Sequence of chain 1.A:
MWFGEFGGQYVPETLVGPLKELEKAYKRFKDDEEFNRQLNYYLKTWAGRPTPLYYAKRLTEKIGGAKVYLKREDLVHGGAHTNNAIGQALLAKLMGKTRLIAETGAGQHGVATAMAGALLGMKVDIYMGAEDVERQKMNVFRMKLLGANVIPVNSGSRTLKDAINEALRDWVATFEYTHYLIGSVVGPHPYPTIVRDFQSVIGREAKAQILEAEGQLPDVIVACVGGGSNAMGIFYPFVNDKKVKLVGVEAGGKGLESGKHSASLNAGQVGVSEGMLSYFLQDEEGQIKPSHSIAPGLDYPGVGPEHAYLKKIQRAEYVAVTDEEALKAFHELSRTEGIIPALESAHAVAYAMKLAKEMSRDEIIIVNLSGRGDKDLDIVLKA

This small molecule binds to this protein.
Small molecule (SMILES): N[C@@H](Cc1c[nH]c2cccc(Cl)c12)C(=O)O

Binding-site contacts:
Ligand atom O2 contacts residue LLP82 of chain 1.A at 2.9 Å (h-bond).
Ligand atom O1 contacts residue GLY106 of chain 1.A at 3.0 Å (h-bond).
Ligand atom C2 contacts residue TYR301 of chain 1.A at 3.5 Å (hydrophobic).
Ligand atom C4 contacts residue VAL187 of chain 1.A at 3.7 Å (hydrophobic).
Ligand atom CL1 contacts residue GLY298 of chain 1.A at 3.0 Å.
Ligand atom C1 contacts residue LEU161 of chain 1.A at 3.6 Å (hydrophobic).
Ligand atom C7 contacts residue GLU104 of chain 1.A at 3.7 Å.
Ligand atom C3 contacts residue LEU161 of chain 1.A at 3.9 Å (hydrophobic).
Ligand atom C2 contacts residue SER185 of chain 1.A at 3.9 Å.
Ligand atom C5 contacts residue LEU161 of chain 1.A at 3.7 Å (hydrophobic).
Ligand atom C11 contacts residue THR105 of chain 1.A at 3.6 Å.
Ligand atom C4 contacts residue LEU161 of chain 1.A at 3.8 Å (hydrophobic).
Ligand atom C4 contacts residue SER185 of chain 1.A at 3.9 Å.
Ligand atom O1 contacts residue HIS110 of chain 1.A at 3.6 Å.
Ligand atom O1 contacts residue ALA107 of chain 1.A at 3.8 Å.
Ligand atom C2 contacts residue GLY228 of chain 1.A at 3.9 Å.
Ligand atom C3 contacts residue VAL187 of chain 1.A at 3.5 Å (hydrophobic).
Ligand atom N2 contacts residue GLY106 of chain 1.A at 3.8 Å.
Ligand atom C5 contacts residue SER185 of chain 1.A at 3.9 Å.
Ligand atom N1 contacts residue GLU104 of chain 1.A at 2.8 Å (salt-bridge).
Ligand atom C5 contacts residue GLU104 of chain 1.A at 3.7 Å.
Ligand atom N2 contacts residue ALA107 of chain 1.A at 3.7 Å.
Ligand atom C10 contacts residue LLP82 of chain 1.A at 3.5 Å.
Ligand atom C11 contacts residue ALA107 of chain 1.A at 3.9 Å (hydrophobic).
Ligand atom C3 contacts residue TYR301 of chain 1.A at 3.8 Å (hydrophobic).
Ligand atom C1 contacts residue SER185 of chain 1.A at 3.9 Å.
Ligand atom O2 contacts residue THR105 of chain 1.A at 3.8 Å.
Ligand atom O2 contacts residue ALA107 of chain 1.A at 3.8 Å.
Ligand atom C6 contacts residue SER185 of chain 1.A at 3.9 Å.
Ligand atom CL1 contacts residue GLY228 of chain 1.A at 3.4 Å.
Ligand atom O1 contacts residue THR105 of chain 1.A at 2.7 Å (h-bond).
Ligand atom C9 contacts residue LLP82 of chain 1.A at 3.3 Å.
Ligand atom C11 contacts residue LLP82 of chain 1.A at 3.6 Å.
Ligand atom C3 contacts residue SER185 of chain 1.A at 3.9 Å.
Ligand atom C11 contacts residue HIS110 of chain 1.A at 3.7 Å.
Ligand atom N2 contacts residue LEU161 of chain 1.A at 3.6 Å.
Ligand atom C6 contacts residue LEU161 of chain 1.A at 3.6 Å (hydrophobic).
Ligand atom C2 contacts residue LEU161 of chain 1.A at 3.8 Å (hydrophobic).
Ligand atom O2 contacts residue HIS110 of chain 1.A at 3.0 Å (h-bond).
Ligand atom O2 contacts residue GLN109 of chain 1.A at 3.5 Å (h-bond).